Binding-site contacts:
Ligand atom N4 contacts residue DG7 of chain 2.B at 2.8 Å (h-bond).
Ligand atom O2 contacts residue DG6 of chain 2.B at 3.4 Å (h-bond).
Ligand atom N3 contacts residue DG4 of chain 2.B at 2.9 Å (h-bond).
Ligand atom C2 contacts residue DG7 of chain 2.B at 3.4 Å.
Ligand atom O2 contacts residue DG6 of chain 2.B at 2.8 Å (h-bond).
Ligand atom O5' contacts residue GLY27 of chain 2.A at 3.0 Å.
Ligand atom O4 contacts residue DA5 of chain 2.B at 2.7 Å (h-bond).
Ligand atom N4 contacts residue DG6 of chain 2.B at 2.8 Å (h-bond).
Ligand atom C4 contacts residue DA5 of chain 2.B at 3.4 Å.
Ligand atom N3 contacts residue DA5 of chain 2.B at 2.7 Å (h-bond).
Ligand atom C5' contacts residue GLY27 of chain 2.A at 3.4 Å.
Ligand atom OP1 contacts residue VAL29 of chain 2.A at 3.0 Å (h-bond).
Ligand atom O2 contacts residue DG3 of chain 2.B at 3.0 Å (h-bond).
Ligand atom C4 contacts residue DG1 of chain 2.B at 3.4 Å.
Ligand atom C4 contacts residue DG4 of chain 2.B at 3.5 Å.
Ligand atom N3 contacts residue DG3 of chain 2.B at 3.1 Å (h-bond).
Ligand atom C2 contacts residue DG4 of chain 2.B at 3.5 Å.
Ligand atom N3 contacts residue DG7 of chain 2.B at 2.8 Å (h-bond).
Ligand atom N4 contacts residue DG1 of chain 2.B at 2.5 Å (h-bond).
Ligand atom C5' contacts residue GLY25 of chain 2.A at 3.5 Å.
Ligand atom N1 contacts residue DT2 of chain 2.B at 2.8 Å (h-bond).
Ligand atom O2 contacts residue DG7 of chain 2.B at 2.8 Å (h-bond).
Ligand atom O5' contacts residue VAL29 of chain 2.A at 3.4 Å.
Ligand atom C3' contacts residue VAL29 of chain 2.A at 3.5 Å (hydrophobic).
Ligand atom N4 contacts residue DG3 of chain 2.B at 3.0 Å (h-bond).
Ligand atom OP2 contacts residue GLN5 of chain 2.A at 3.5 Å (h-bond).
Ligand atom OP1 contacts residue GLY25 of chain 2.A at 2.8 Å (h-bond).
Ligand atom OP2 contacts residue VAL29 of chain 2.A at 3.1 Å.
Ligand atom O2 contacts residue DG1 of chain 2.B at 2.7 Å (h-bond).
Ligand atom N3 contacts residue DG6 of chain 2.B at 2.9 Å (h-bond).
Ligand atom N6 contacts residue DT2 of chain 2.B at 3.0 Å (h-bond).
Ligand atom O2 contacts residue DG4 of chain 2.B at 3.0 Å (h-bond).
Ligand atom OP2 contacts residue LYS6 of chain 2.A at 2.9 Å (salt-bridge).
Ligand atom N3 contacts residue DG1 of chain 2.B at 2.7 Å (h-bond).
Ligand atom N4 contacts residue DG4 of chain 2.B at 2.6 Å (h-bond).
Ligand atom OP1 contacts residue LEU30 of chain 2.A at 2.5 Å (h-bond).
Ligand atom OP1 contacts residue GLN5 of chain 2.A at 2.8 Å (h-bond).
Ligand atom OP2 contacts residue LYS6 of chain 2.A at 3.2 Å (salt-bridge).
Ligand atom N6 contacts residue DG1 of chain 2.B at 3.4 Å (h-bond).
Ligand atom OP1 contacts residue GLY27 of chain 2.A at 3.2 Å.

This small molecule binds to this protein.
Small molecule (SMILES): Cc1cn([C@H]2C[C@H](O[P](=O)(O)OC[C@H]3O[C@@H](n4ccc(N)nc4=O)C[C@@H]3O[P](=O)(O)OC[C@H]3O[C@@H](n4ccc(N)nc4=O)C[C@@H]3O[P](=O)(O)OC[C@H]3O[C@@H](n4cnc5c(N)ncnc54)C[C@@H]3O[P](=O)(O)OC[C@H]3O[C@@H](n4ccc(N)nc4=O)C[C@@H]3O)[C@@H](CO[P](=O)(O)O[C@H]3C[C@H](n4ccc(N)nc4=O)O[C@@H]3CO[P](=O)(O)O[C@H]3C[C@H](n4ccc(N)nc4=O)O[C@@H]3CO)O2)c(=O)[nH]c1=O

Sequence of chain 2.A:
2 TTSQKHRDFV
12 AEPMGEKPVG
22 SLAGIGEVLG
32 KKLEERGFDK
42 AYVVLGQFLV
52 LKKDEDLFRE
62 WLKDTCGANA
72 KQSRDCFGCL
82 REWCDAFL